Sequence of chain 1.A:
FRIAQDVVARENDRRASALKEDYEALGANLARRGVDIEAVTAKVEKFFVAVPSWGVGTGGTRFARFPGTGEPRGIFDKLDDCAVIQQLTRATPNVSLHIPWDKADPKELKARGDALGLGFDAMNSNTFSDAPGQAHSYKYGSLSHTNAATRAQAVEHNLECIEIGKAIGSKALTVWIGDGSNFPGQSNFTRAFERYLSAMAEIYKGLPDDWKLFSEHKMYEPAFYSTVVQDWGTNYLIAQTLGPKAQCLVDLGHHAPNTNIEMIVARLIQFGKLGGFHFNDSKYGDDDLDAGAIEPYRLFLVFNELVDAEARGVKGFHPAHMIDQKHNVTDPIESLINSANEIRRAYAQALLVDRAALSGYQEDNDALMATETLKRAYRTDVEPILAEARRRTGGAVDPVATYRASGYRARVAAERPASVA

Sequence of chain 1.B:
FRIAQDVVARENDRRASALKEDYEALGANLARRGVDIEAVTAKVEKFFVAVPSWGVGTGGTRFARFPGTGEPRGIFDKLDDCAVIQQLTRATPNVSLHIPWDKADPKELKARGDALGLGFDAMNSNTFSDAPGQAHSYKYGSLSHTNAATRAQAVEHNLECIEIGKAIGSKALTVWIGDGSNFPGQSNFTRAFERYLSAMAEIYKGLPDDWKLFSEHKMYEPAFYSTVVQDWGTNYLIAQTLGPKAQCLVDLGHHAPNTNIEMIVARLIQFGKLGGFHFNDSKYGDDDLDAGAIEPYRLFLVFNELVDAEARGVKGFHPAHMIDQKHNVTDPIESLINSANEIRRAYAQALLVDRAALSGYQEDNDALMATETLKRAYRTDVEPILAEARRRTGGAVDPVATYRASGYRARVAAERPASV

A protein and the small-molecule ligand that binds it are described below.
Small molecule (SMILES): C[C@H](O)[C@H](O)[C@@H](O)[C@@H](O)C=O

Binding-site contacts:
Ligand atom O1 contacts residue HIS257 of chain 1.B at 3.4 Å (h-bond).
Ligand atom C4 contacts residue TRP179 of chain 1.B at 4.0 Å (hydrophobic).
Ligand atom C3 contacts residue TRP179 of chain 1.B at 3.5 Å (hydrophobic).
Ligand atom O1 contacts residue MN1 of chain 1.I at 2.4 Å.
Ligand atom O1 contacts residue PHE66 of chain 1.A at 3.3 Å.
Ligand atom O1 contacts residue LYS221 of chain 1.B at 2.6 Å (salt-bridge).
Ligand atom O2 contacts residue HIS257 of chain 1.B at 3.1 Å.
Ligand atom O2 contacts residue MN1 of chain 1.H at 2.9 Å.
Ligand atom C3 contacts residue ASP327 of chain 1.B at 3.7 Å.
Ligand atom C2 contacts residue MN1 of chain 1.H at 3.8 Å.
Ligand atom O4 contacts residue ASP327 of chain 1.B at 2.9 Å (salt-bridge).
Ligand atom C5 contacts residue HIS101 of chain 1.B at 3.8 Å.
Ligand atom O5 contacts residue TRP179 of chain 1.B at 3.7 Å.
Ligand atom C1 contacts residue HIS257 of chain 1.B at 3.9 Å.
Ligand atom O2 contacts residue GLU219 of chain 1.B at 3.4 Å (salt-bridge).
Ligand atom C2 contacts residue ASP327 of chain 1.B at 3.7 Å.
Ligand atom O2 contacts residue ASP254 of chain 1.B at 3.5 Å (salt-bridge).
Ligand atom C2 contacts residue MN1 of chain 1.I at 3.2 Å.
Ligand atom C1 contacts residue MN1 of chain 1.I at 3.0 Å.
Ligand atom C6 contacts residue TRP57 of chain 1.B at 3.7 Å (hydrophobic).
Ligand atom C1 contacts residue LYS221 of chain 1.B at 3.7 Å.
Ligand atom C2 contacts residue GLU219 of chain 1.B at 3.8 Å.
Ligand atom C6 contacts residue HIS101 of chain 1.B at 3.6 Å.
Ligand atom O2 contacts residue MN1 of chain 1.I at 2.4 Å.
Ligand atom C5 contacts residue TRP57 of chain 1.B at 3.9 Å (hydrophobic).
Ligand atom O5 contacts residue PHE131 of chain 1.B at 4.0 Å.
Ligand atom O2 contacts residue ASP327 of chain 1.B at 2.6 Å (salt-bridge).
Ligand atom C1 contacts residue PHE66 of chain 1.A at 3.4 Å (hydrophobic).
Ligand atom C3 contacts residue GLU219 of chain 1.B at 4.0 Å.
Ligand atom C2 contacts residue HIS257 of chain 1.B at 3.4 Å.
Ligand atom O5 contacts residue HIS101 of chain 1.B at 3.0 Å (h-bond).
Ligand atom O1 contacts residue ASP289 of chain 1.B at 3.3 Å (salt-bridge).
Ligand atom O3 contacts residue ASP327 of chain 1.B at 3.0 Å (salt-bridge).
Ligand atom C4 contacts residue ASP327 of chain 1.B at 3.9 Å.
Ligand atom O3 contacts residue MN1 of chain 1.H at 3.2 Å.
Ligand atom O4 contacts residue LYS329 of chain 1.B at 3.1 Å (salt-bridge).
Ligand atom C1 contacts residue TRP179 of chain 1.B at 3.6 Å (hydrophobic).
Ligand atom O1 contacts residue TRP179 of chain 1.B at 3.7 Å.
Ligand atom C2 contacts residue TRP179 of chain 1.B at 3.7 Å (hydrophobic).
Ligand atom O3 contacts residue GLU219 of chain 1.B at 3.0 Å (salt-bridge).